Binding-site contacts:
Ligand atom C2' contacts residue MET233 of chain 1.A at 3.4 Å (hydrophobic).
Ligand atom O6 contacts residue GLU215 of chain 1.A at 3.7 Å.
Ligand atom O5' contacts residue VAL285 of chain 1.A at 3.5 Å.
Ligand atom O6 contacts residue PHE214 of chain 1.A at 3.6 Å.
Ligand atom C5 contacts residue PHE214 of chain 1.A at 3.8 Å (hydrophobic).
Ligand atom N2 contacts residue VAL209 of chain 1.A at 3.7 Å.
Ligand atom C5' contacts residue PHE214 of chain 1.A at 3.6 Å (hydrophobic).
Ligand atom C3' contacts residue PHE173 of chain 1.C at 3.5 Å (hydrophobic).
Ligand atom C10 contacts residue SO41 of chain 1.H at 3.4 Å.
Ligand atom O6 contacts residue ASN257 of chain 1.A at 2.8 Å (h-bond).
Ligand atom N2 contacts residue MET233 of chain 1.A at 3.5 Å.
Ligand atom N7 contacts residue ASN257 of chain 1.A at 3.0 Å (h-bond).
Ligand atom N7 contacts residue GLY132 of chain 1.A at 3.4 Å (h-bond).
Ligand atom O6 contacts residue GLY132 of chain 1.A at 3.4 Å.
Ligand atom C6' contacts residue SO41 of chain 1.H at 3.3 Å.
Ligand atom C8 contacts residue THR256 of chain 1.A at 3.5 Å.
Ligand atom N7 contacts residue THR256 of chain 1.A at 3.5 Å (h-bond).
Ligand atom C5' contacts residue HIS282 of chain 1.A at 3.7 Å.
Ligand atom N7 contacts residue ALA131 of chain 1.A at 3.6 Å.
Ligand atom N1' contacts residue SO41 of chain 1.H at 2.8 Å (h-bond).
Ligand atom C10 contacts residue ALA130 of chain 1.A at 3.0 Å (hydrophobic).
Ligand atom N3 contacts residue VAL231 of chain 1.A at 3.5 Å (h-bond).
Ligand atom N1 contacts residue GLU215 of chain 1.A at 2.9 Å (salt-bridge).
Ligand atom C8 contacts residue ALA131 of chain 1.A at 3.7 Å (hydrophobic).
Ligand atom O3' contacts residue SO41 of chain 1.H at 3.2 Å (h-bond).
Ligand atom O5' contacts residue PHE214 of chain 1.A at 3.7 Å.
Ligand atom N3 contacts residue MET233 of chain 1.A at 3.8 Å.
Ligand atom C5 contacts residue GLY132 of chain 1.A at 3.4 Å.
Ligand atom C4 contacts residue VAL231 of chain 1.A at 3.7 Å (hydrophobic).
Ligand atom O5' contacts residue HIS282 of chain 1.A at 2.6 Å (h-bond).
Ligand atom C3' contacts residue MET233 of chain 1.A at 3.6 Å (hydrophobic).
Ligand atom C2 contacts residue GLU215 of chain 1.A at 3.5 Å.
Ligand atom C6 contacts residue GLY132 of chain 1.A at 3.6 Å.
Ligand atom C2 contacts residue VAL231 of chain 1.A at 3.6 Å (hydrophobic).
Ligand atom N3 contacts residue GLY232 of chain 1.A at 3.4 Å.
Ligand atom C6 contacts residue PHE214 of chain 1.A at 3.5 Å (hydrophobic).
Ligand atom N2 contacts residue GLU215 of chain 1.A at 2.6 Å (salt-bridge).
Ligand atom C9 contacts residue ALA130 of chain 1.A at 3.5 Å (hydrophobic).
Ligand atom O3' contacts residue TYR101 of chain 1.A at 2.9 Å (h-bond).
Ligand atom N1 contacts residue PHE214 of chain 1.A at 3.7 Å.

This small molecule binds to this protein.
Small molecule (SMILES): Nc1nc2c(CN3C[C@H](CO)[C@@H](O)C3)c[nH]c2c(=O)[nH]1

Sequence of chain 1.A:
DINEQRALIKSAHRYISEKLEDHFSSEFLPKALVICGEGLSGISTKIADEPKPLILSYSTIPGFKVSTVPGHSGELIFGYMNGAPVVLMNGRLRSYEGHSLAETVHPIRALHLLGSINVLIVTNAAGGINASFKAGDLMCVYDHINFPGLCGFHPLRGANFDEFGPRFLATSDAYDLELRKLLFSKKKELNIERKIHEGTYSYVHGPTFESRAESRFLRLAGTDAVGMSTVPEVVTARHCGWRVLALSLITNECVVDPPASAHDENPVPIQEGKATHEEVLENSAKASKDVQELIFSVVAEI

Sequence of chain 1.C:
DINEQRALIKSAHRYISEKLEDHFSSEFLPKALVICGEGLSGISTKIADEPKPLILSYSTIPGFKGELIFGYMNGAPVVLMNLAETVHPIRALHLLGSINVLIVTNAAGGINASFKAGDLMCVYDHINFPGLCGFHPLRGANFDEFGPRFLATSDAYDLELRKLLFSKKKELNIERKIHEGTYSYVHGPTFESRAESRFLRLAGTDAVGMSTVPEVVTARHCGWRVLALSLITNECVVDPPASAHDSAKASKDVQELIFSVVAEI